This small molecule binds to this protein.
Small molecule (SMILES): NC(=O)CC[C@H](N)C(=O)O

Binding-site contacts:
Ligand atom N contacts residue CYS351 of chain 1.B at 3.6 Å (h-bond).
Ligand atom CB contacts residue TYR347 of chain 1.B at 4.2 Å (hydrophobic).
Ligand atom CG contacts residue TYR182 of chain 1.B at 3.6 Å (hydrophobic).
Ligand atom OE1 contacts residue SER219 of chain 1.B at 3.6 Å.
Ligand atom OE1 contacts residue VAL417 of chain 1.B at 2.4 Å (h-bond).
Ligand atom NE2 contacts residue TYR399 of chain 1.B at 3.1 Å (h-bond).
Ligand atom C contacts residue ASN321 of chain 1.B at 4.0 Å.
Ligand atom NE2 contacts residue LYS222 of chain 1.B at 3.9 Å.
Ligand atom O contacts residue ASN268 of chain 1.B at 2.7 Å (h-bond).
Ligand atom O contacts residue ASN321 of chain 1.B at 3.3 Å (h-bond).
Ligand atom CD contacts residue VAL417 of chain 1.B at 3.6 Å (hydrophobic).
Ligand atom C contacts residue TYR347 of chain 1.B at 4.3 Å (hydrophobic).
Ligand atom CA contacts residue TYR347 of chain 1.B at 4.2 Å (hydrophobic).
Ligand atom OXT contacts residue TYR251 of chain 1.B at 3.7 Å.
Ligand atom CD contacts residue TYR251 of chain 1.B at 4.2 Å (hydrophobic).
Ligand atom C contacts residue ASN268 of chain 1.B at 3.9 Å.
Ligand atom CG contacts residue VAL417 of chain 1.B at 3.8 Å (hydrophobic).
Ligand atom C contacts residue TYR182 of chain 1.B at 3.8 Å (hydrophobic).
Ligand atom CA contacts residue GLU314 of chain 1.B at 3.2 Å.
Ligand atom CA contacts residue GLN218 of chain 1.B at 3.1 Å.
Ligand atom CD contacts residue TYR399 of chain 1.B at 4.3 Å (hydrophobic).
Ligand atom CD contacts residue ALA416 of chain 1.B at 4.4 Å (hydrophobic).
Ligand atom C contacts residue TYR251 of chain 1.B at 4.2 Å (hydrophobic).
Ligand atom N contacts residue GLN218 of chain 1.B at 2.9 Å (h-bond).
Ligand atom OXT contacts residue GLU314 of chain 1.B at 3.9 Å.
Ligand atom CA contacts residue TYR182 of chain 1.B at 4.3 Å (hydrophobic).
Ligand atom CD contacts residue SER219 of chain 1.B at 3.3 Å.
Ligand atom CB contacts residue VAL417 of chain 1.B at 4.1 Å (hydrophobic).
Ligand atom OE1 contacts residue ALA416 of chain 1.B at 3.2 Å.
Ligand atom CG contacts residue SER219 of chain 1.B at 4.0 Å.
Ligand atom CB contacts residue GLN218 of chain 1.B at 3.8 Å.
Ligand atom NE2 contacts residue SER219 of chain 1.B at 3.0 Å (h-bond).
Ligand atom C contacts residue GLU314 of chain 1.B at 3.7 Å.
Ligand atom N contacts residue GLU314 of chain 1.B at 3.1 Å (salt-bridge).
Ligand atom CG contacts residue TYR251 of chain 1.B at 3.6 Å (hydrophobic).
Ligand atom NE2 contacts residue TYR251 of chain 1.B at 3.9 Å.
Ligand atom N contacts residue TYR347 of chain 1.B at 3.4 Å (h-bond).
Ligand atom CB contacts residue SER219 of chain 1.B at 3.6 Å.
Ligand atom O contacts residue TYR347 of chain 1.B at 3.6 Å.
Ligand atom OXT contacts residue TYR182 of chain 1.B at 2.7 Å (h-bond).

Sequence of chain 1.B:
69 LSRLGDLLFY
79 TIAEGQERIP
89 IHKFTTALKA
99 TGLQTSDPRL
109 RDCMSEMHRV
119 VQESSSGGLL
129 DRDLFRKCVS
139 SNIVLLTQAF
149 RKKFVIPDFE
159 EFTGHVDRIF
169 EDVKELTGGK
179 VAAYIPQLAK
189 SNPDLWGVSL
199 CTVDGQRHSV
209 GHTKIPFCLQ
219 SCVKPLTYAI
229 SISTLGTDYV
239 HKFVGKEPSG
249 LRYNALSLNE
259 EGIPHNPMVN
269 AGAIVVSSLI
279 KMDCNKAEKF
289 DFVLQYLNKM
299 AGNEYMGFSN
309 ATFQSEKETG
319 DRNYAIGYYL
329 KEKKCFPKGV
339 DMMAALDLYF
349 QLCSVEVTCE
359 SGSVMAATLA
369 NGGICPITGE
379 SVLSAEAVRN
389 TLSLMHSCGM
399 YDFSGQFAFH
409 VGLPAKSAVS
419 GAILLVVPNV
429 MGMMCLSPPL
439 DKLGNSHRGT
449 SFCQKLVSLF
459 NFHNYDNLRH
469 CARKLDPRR